Binding-site contacts:
Ligand atom C18 contacts residue LEU503 of chain 1.B at 3.5 Å (hydrophobic).
Ligand atom O5 contacts residue VAL318 of chain 1.B at 3.0 Å.
Ligand atom C18 contacts residue SER499 of chain 1.B at 3.8 Å.
Ligand atom C16 contacts residue LEU503 of chain 1.B at 3.7 Å (hydrophobic).
Ligand atom C8 contacts residue TRP356 of chain 1.B at 3.6 Å (hydrophobic).
Ligand atom C19 contacts residue PHE174 of chain 1.B at 3.7 Å (hydrophobic).
Ligand atom O2 contacts residue ALA496 of chain 1.B at 3.4 Å.
Ligand atom O3 contacts residue TYR354 of chain 1.B at 2.6 Å.
Ligand atom O5 contacts residue VAL313 of chain 1.B at 3.8 Å.
Ligand atom C15 contacts residue TYR317 of chain 1.B at 3.6 Å (hydrophobic).
Ligand atom C13 contacts residue TYR317 of chain 1.B at 3.3 Å (hydrophobic).
Ligand atom O3 contacts residue LEU353 of chain 1.B at 3.4 Å (h-bond).
Ligand atom C16 contacts residue SER499 of chain 1.B at 2.9 Å.
Ligand atom C19 contacts residue VAL197 of chain 1.B at 3.8 Å (hydrophobic).
Ligand atom C9 contacts residue PHE350 of chain 1.B at 3.7 Å (hydrophobic).
Ligand atom C4 contacts residue LEU321 of chain 1.B at 3.4 Å (hydrophobic).
Ligand atom O5 contacts residue TYR317 of chain 1.B at 3.3 Å.
Ligand atom C19 contacts residue PHE178 of chain 1.B at 3.4 Å (hydrophobic).
Ligand atom C6 contacts residue GLY495 of chain 1.B at 3.4 Å.
Ligand atom C17 contacts residue PHE178 of chain 1.B at 3.8 Å (hydrophobic).
Ligand atom C20 contacts residue VAL197 of chain 1.B at 3.6 Å (hydrophobic).
Ligand atom C17 contacts residue LEU503 of chain 1.B at 3.6 Å (hydrophobic).
Ligand atom O4 contacts residue TYR354 of chain 1.B at 2.9 Å.
Ligand atom C11 contacts residue THR175 of chain 1.B at 3.5 Å.
Ligand atom C14 contacts residue TYR317 of chain 1.B at 3.6 Å (hydrophobic).
Ligand atom C20 contacts residue LEU503 of chain 1.B at 3.7 Å (hydrophobic).
Ligand atom C12 contacts residue TRP356 of chain 1.B at 3.5 Å (hydrophobic).
Ligand atom C17 contacts residue PHE174 of chain 1.B at 3.1 Å (hydrophobic).
Ligand atom C10 contacts residue PHE350 of chain 1.B at 3.7 Å (hydrophobic).
Ligand atom C20 contacts residue GLY502 of chain 1.B at 3.3 Å.
Ligand atom C7 contacts residue TRP356 of chain 1.B at 3.0 Å (hydrophobic).
Ligand atom O3 contacts residue TRP356 of chain 1.B at 3.2 Å.
Ligand atom C10 contacts residue TYR354 of chain 1.B at 3.4 Å (hydrophobic).
Ligand atom O2 contacts residue VAL492 of chain 1.B at 3.3 Å (h-bond).
Ligand atom C12 contacts residue TYR317 of chain 1.B at 3.8 Å (hydrophobic).
Ligand atom C9 contacts residue TYR354 of chain 1.B at 3.5 Å (hydrophobic).
Ligand atom C10 contacts residue PHE179 of chain 1.B at 3.4 Å (hydrophobic).
Ligand atom O5 contacts residue SER499 of chain 1.B at 3.7 Å.
Ligand atom C3 contacts residue LEU321 of chain 1.B at 3.7 Å (hydrophobic).
Ligand atom O4 contacts residue TRP356 of chain 1.B at 3.3 Å.

Sequence of chain 1.B:
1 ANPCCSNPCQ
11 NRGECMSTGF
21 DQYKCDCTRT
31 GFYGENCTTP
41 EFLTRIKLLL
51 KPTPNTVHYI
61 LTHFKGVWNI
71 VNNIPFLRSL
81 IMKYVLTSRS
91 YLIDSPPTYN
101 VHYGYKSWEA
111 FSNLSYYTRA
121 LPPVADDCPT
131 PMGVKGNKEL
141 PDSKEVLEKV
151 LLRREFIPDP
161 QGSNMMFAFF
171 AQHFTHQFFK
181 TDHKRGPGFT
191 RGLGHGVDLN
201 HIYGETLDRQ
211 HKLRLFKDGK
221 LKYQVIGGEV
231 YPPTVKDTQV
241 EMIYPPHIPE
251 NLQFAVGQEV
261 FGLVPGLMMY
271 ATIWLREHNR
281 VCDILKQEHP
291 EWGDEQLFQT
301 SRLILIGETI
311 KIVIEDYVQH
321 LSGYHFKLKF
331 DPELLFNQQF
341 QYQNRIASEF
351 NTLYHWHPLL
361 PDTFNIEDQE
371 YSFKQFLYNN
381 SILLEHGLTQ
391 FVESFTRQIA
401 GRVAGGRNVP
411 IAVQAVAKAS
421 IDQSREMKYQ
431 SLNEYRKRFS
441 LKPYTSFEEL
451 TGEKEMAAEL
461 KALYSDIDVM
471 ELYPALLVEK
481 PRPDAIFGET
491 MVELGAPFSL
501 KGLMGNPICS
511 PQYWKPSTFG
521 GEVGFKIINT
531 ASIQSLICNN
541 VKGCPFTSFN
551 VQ

This protein binds this small molecule.
Small molecule (SMILES): CCCCC[C@@H](/C=C/[C@@H]1[C@@H](C/C=C\CCCC(=O)O)[C@@H]2C[C@H]1OO2)OO